Sequence of chain 52.C:
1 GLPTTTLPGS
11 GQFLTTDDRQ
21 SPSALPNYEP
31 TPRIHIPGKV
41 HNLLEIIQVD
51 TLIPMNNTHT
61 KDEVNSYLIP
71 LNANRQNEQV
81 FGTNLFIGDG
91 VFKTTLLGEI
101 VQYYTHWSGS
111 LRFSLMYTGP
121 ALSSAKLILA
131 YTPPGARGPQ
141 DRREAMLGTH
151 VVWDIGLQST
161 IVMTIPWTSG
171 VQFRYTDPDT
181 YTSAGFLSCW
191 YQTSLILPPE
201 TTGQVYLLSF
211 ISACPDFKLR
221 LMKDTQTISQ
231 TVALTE

Sequence of chain 52.A:
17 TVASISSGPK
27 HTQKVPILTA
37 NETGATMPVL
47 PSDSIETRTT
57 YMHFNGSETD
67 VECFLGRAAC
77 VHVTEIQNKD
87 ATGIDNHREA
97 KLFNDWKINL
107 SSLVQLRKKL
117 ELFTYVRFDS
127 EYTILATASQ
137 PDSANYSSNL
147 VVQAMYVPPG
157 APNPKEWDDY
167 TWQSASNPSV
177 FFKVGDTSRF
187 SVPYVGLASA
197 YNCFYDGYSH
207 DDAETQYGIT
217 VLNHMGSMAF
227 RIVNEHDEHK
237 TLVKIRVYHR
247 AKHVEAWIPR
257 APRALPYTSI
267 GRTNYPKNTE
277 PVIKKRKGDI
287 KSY

The small molecule below binds the protein below.
Small molecule (SMILES): Cc1cc(CCCCCOc2ccc(C3=NCCO3)cc2)on1

Binding-site contacts:
Ligand atom C4C contacts residue VAL188 of chain 52.A at 3.7 Å (hydrophobic).
Ligand atom N3A contacts residue TYR152 of chain 52.A at 3.5 Å.
Ligand atom C4A contacts residue PRO174 of chain 52.A at 3.1 Å (hydrophobic).
Ligand atom C5C contacts residue VAL191 of chain 52.A at 3.8 Å (hydrophobic).
Ligand atom C6B contacts residue ILE104 of chain 52.A at 3.6 Å (hydrophobic).
Ligand atom O1 contacts residue LEU106 of chain 52.A at 3.7 Å.
Ligand atom C1C contacts residue TYR128 of chain 52.A at 3.7 Å (hydrophobic).
Ligand atom O1B contacts residue ILE104 of chain 52.A at 3.9 Å.
Ligand atom N3A contacts residue PHE186 of chain 52.A at 4.0 Å.
Ligand atom C5B contacts residue MET224 of chain 52.A at 3.8 Å (hydrophobic).
Ligand atom C5 contacts residue LEU106 of chain 52.A at 3.8 Å (hydrophobic).
Ligand atom C31 contacts residue ASN219 of chain 52.A at 3.3 Å.
Ligand atom N3A contacts residue PRO174 of chain 52.A at 3.7 Å.
Ligand atom C5A contacts residue VAL176 of chain 52.A at 3.6 Å (hydrophobic).
Ligand atom N3A contacts residue ALA24 of chain 52.C at 3.8 Å.
Ligand atom C4 contacts residue LEU106 of chain 52.A at 3.9 Å (hydrophobic).
Ligand atom C3 contacts residue ASN219 of chain 52.A at 4.0 Å.
Ligand atom C3C contacts residue TYR128 of chain 52.A at 3.4 Å (hydrophobic).
Ligand atom C5B contacts residue PHE186 of chain 52.A at 3.9 Å (hydrophobic).
Ligand atom C4 contacts residue TYR197 of chain 52.A at 3.8 Å (hydrophobic).
Ligand atom C4C contacts residue VAL191 of chain 52.A at 3.0 Å (hydrophobic).
Ligand atom C5A contacts residue PHE186 of chain 52.A at 3.5 Å (hydrophobic).
Ligand atom C1C contacts residue LEU106 of chain 52.A at 3.8 Å (hydrophobic).
Ligand atom C4B contacts residue PHE186 of chain 52.A at 3.6 Å (hydrophobic).
Ligand atom C2A contacts residue PHE186 of chain 52.A at 3.3 Å (hydrophobic).
Ligand atom C4B contacts residue TYR152 of chain 52.A at 3.8 Å (hydrophobic).
Ligand atom C6B contacts residue TYR128 of chain 52.A at 3.3 Å (hydrophobic).
Ligand atom C3B contacts residue TYR152 of chain 52.A at 3.7 Å (hydrophobic).
Ligand atom N2 contacts residue ASN219 of chain 52.A at 3.8 Å.
Ligand atom C3B contacts residue VAL188 of chain 52.A at 3.8 Å (hydrophobic).
Ligand atom C1B contacts residue ILE104 of chain 52.A at 4.0 Å (hydrophobic).
Ligand atom O1 contacts residue MET221 of chain 52.A at 3.9 Å.
Ligand atom C2B contacts residue VAL188 of chain 52.A at 3.5 Å (hydrophobic).
Ligand atom C2C contacts residue TYR197 of chain 52.A at 3.7 Å (hydrophobic).
Ligand atom C1B contacts residue VAL188 of chain 52.A at 3.8 Å (hydrophobic).
Ligand atom O1A contacts residue PHE186 of chain 52.A at 3.0 Å.
Ligand atom C2A contacts residue TYR152 of chain 52.A at 3.6 Å (hydrophobic).
Ligand atom O1B contacts residue TYR128 of chain 52.A at 3.4 Å (h-bond).
Ligand atom C1B contacts residue TYR128 of chain 52.A at 3.6 Å (hydrophobic).
Ligand atom N2 contacts residue LEU106 of chain 52.A at 3.8 Å.